Sequence of chain 1.C:
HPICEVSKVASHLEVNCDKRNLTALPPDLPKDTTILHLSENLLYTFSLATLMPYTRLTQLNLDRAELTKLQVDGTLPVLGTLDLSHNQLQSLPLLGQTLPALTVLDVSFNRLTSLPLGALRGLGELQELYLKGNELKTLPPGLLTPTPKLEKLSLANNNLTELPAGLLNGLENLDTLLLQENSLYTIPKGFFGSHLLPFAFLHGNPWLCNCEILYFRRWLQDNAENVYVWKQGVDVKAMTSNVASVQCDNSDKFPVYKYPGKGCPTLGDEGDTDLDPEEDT

The protein below binds the small molecule below.
Small molecule (SMILES): CC(=O)N[C@@H]1[C@@H](O)[C@H](O)[C@@H](CO)O[C@H]1O

Binding-site contacts:
Ligand atom C2 contacts residue GLU135 of chain 1.C at 3.5 Å.
Ligand atom C8 contacts residue GLU135 of chain 1.C at 4.0 Å.
Ligand atom C7 contacts residue GLU135 of chain 1.C at 4.2 Å.
Ligand atom C7 contacts residue ASN159 of chain 1.C at 3.5 Å.
Ligand atom C1 contacts residue ASN159 of chain 1.C at 1.4 Å.
Ligand atom C5 contacts residue ASN159 of chain 1.C at 3.6 Å.
Ligand atom O7 contacts residue ASN159 of chain 1.C at 3.7 Å.
Ligand atom C3 contacts residue GLU135 of chain 1.C at 3.2 Å.
Ligand atom O5 contacts residue ASN159 of chain 1.C at 2.3 Å (h-bond).
Ligand atom C2 contacts residue ASN159 of chain 1.C at 2.5 Å.
Ligand atom C7 contacts residue LYS137 of chain 1.C at 3.1 Å.
Ligand atom C4 contacts residue ASN159 of chain 1.C at 4.3 Å.
Ligand atom C8 contacts residue LYS137 of chain 1.C at 3.2 Å.
Ligand atom C3 contacts residue ASN159 of chain 1.C at 3.8 Å.
Ligand atom N2 contacts residue ASN159 of chain 1.C at 3.0 Å (h-bond).
Ligand atom C5 contacts residue GLU135 of chain 1.C at 4.5 Å.
Ligand atom C1 contacts residue GLU135 of chain 1.C at 3.8 Å.
Ligand atom N2 contacts residue LYS137 of chain 1.C at 4.1 Å.
Ligand atom O7 contacts residue LYS137 of chain 1.C at 2.4 Å (salt-bridge).
Ligand atom O3 contacts residue GLU135 of chain 1.C at 3.9 Å.
Ligand atom C4 contacts residue GLU135 of chain 1.C at 4.3 Å.
Ligand atom N2 contacts residue GLU135 of chain 1.C at 3.0 Å (salt-bridge).